Binding-site contacts:
Ligand atom C1 contacts residue ARG235 of chain 1.F at 4.3 Å.
Ligand atom O5 contacts residue ASN258 of chain 1.F at 2.4 Å (h-bond).
Ligand atom C8 contacts residue ASN258 of chain 1.F at 3.8 Å.
Ligand atom N2 contacts residue ASN258 of chain 1.F at 2.9 Å (h-bond).
Ligand atom C7 contacts residue ASN258 of chain 1.F at 3.2 Å.
Ligand atom C8 contacts residue THR256 of chain 1.F at 3.3 Å.
Ligand atom N2 contacts residue ARG235 of chain 1.F at 4.0 Å.
Ligand atom C4 contacts residue ASN258 of chain 1.F at 4.3 Å.
Ligand atom C5 contacts residue ASN258 of chain 1.F at 3.7 Å.
Ligand atom C3 contacts residue ASN258 of chain 1.F at 3.7 Å.
Ligand atom C2 contacts residue ASN258 of chain 1.F at 2.5 Å.
Ligand atom C1 contacts residue ASN258 of chain 1.F at 1.5 Å.
Ligand atom C8 contacts residue TYR257 of chain 1.F at 3.8 Å (hydrophobic).
Ligand atom O7 contacts residue ASN258 of chain 1.F at 3.3 Å (h-bond).

A small-molecule ligand and the protein it binds are described below.
Small molecule (SMILES): CC(=O)N[C@H]1[C@H](O[C@H]2[C@H](O)[C@@H](NC(C)=O)CO[C@@H]2CO)O[C@H](CO)[C@@H](O[C@@H]2O[C@H](CO)[C@@H](O)[C@H](O)[C@@H]2O)[C@@H]1O

Sequence of chain 1.F:
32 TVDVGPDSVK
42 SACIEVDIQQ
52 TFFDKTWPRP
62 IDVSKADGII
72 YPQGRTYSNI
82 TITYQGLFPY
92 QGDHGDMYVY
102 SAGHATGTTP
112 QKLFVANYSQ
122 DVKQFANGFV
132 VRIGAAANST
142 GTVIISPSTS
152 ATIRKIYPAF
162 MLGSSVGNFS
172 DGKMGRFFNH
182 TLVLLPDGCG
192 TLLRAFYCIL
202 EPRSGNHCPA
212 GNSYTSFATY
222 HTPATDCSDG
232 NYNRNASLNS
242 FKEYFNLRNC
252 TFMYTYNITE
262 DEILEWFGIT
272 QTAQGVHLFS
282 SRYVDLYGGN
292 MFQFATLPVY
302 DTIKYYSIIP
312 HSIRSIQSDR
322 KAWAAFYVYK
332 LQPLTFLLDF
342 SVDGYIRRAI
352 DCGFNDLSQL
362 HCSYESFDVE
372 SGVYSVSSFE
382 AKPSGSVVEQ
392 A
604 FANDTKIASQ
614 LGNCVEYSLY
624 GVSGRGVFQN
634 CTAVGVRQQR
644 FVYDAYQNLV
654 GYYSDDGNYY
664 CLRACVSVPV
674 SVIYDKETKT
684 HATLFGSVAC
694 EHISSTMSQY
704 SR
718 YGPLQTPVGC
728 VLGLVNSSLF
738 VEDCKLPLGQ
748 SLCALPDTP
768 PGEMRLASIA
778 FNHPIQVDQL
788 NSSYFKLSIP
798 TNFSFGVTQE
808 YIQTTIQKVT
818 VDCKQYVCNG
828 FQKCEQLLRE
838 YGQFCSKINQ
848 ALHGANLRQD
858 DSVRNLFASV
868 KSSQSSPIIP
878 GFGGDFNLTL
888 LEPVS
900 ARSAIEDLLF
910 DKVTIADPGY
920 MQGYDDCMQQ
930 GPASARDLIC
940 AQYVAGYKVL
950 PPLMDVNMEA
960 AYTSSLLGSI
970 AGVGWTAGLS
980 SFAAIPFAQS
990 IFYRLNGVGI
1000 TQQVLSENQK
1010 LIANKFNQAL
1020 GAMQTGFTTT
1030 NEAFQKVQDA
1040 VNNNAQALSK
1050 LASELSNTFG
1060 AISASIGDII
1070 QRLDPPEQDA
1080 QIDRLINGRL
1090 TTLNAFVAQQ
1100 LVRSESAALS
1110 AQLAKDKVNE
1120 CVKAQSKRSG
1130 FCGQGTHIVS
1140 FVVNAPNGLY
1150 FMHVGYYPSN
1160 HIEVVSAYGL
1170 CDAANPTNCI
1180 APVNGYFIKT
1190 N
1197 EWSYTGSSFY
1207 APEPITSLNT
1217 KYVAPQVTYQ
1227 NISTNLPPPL